This protein binds this small molecule.
Small molecule (SMILES): CC(=O)N[C@@H]1[C@@H](O)[C@H](O)[C@@H](CO)O[C@H]1O

Sequence of chain 1.A:
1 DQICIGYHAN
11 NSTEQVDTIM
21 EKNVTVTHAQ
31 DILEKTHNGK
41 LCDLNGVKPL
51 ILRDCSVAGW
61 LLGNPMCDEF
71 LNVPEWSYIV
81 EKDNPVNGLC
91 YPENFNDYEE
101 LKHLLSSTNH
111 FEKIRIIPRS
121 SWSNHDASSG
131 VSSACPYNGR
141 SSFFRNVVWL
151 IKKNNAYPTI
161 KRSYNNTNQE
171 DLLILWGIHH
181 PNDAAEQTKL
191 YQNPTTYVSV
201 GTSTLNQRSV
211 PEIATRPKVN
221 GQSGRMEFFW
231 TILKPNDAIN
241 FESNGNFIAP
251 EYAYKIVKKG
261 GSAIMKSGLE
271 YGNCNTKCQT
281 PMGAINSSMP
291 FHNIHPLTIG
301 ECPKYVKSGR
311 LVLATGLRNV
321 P

Binding-site contacts:
Ligand atom O5 contacts residue ASN286 of chain 1.A at 2.4 Å (h-bond).
Ligand atom O7 contacts residue ASN275 of chain 1.A at 4.1 Å.
Ligand atom C5 contacts residue ASN286 of chain 1.A at 3.7 Å.
Ligand atom C8 contacts residue ASN275 of chain 1.A at 3.6 Å.
Ligand atom O7 contacts residue ASN286 of chain 1.A at 3.1 Å (h-bond).
Ligand atom N2 contacts residue ASN286 of chain 1.A at 2.9 Å (h-bond).
Ligand atom C3 contacts residue ASN286 of chain 1.A at 3.8 Å.
Ligand atom C7 contacts residue ASN286 of chain 1.A at 3.3 Å.
Ligand atom C8 contacts residue THR276 of chain 1.A at 4.0 Å.
Ligand atom C2 contacts residue ASN286 of chain 1.A at 2.5 Å.
Ligand atom C4 contacts residue ASN286 of chain 1.A at 4.2 Å.
Ligand atom C1 contacts residue ASN286 of chain 1.A at 1.4 Å.
Ligand atom C7 contacts residue ASN275 of chain 1.A at 4.3 Å.